Sequence of chain 1.B:
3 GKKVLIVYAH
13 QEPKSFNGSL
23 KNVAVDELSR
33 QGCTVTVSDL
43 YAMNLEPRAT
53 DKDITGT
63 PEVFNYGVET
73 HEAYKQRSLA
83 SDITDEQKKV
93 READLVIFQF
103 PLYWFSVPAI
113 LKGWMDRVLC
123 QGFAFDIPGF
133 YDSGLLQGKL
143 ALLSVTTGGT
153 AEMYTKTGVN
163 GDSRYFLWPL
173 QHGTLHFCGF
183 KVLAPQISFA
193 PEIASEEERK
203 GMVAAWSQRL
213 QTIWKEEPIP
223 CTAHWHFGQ

A protein and the small-molecule ligand that binds it are described below.
Small molecule (SMILES): CC(C)Cn1cnc2c(N)nc3ccccc3c21

Binding-site contacts:
Ligand atom C11 contacts residue 6T01 of chain 1.L at 4.1 Å.
Ligand atom N8 contacts residue 6T01 of chain 1.L at 3.7 Å.
Ligand atom C1 contacts residue ASP28 of chain 1.B at 3.3 Å.
Ligand atom C11 contacts residue ASP28 of chain 1.B at 3.8 Å.
Ligand atom C4 contacts residue ASP28 of chain 1.B at 3.2 Å.
Ligand atom C10 contacts residue ASP28 of chain 1.B at 4.2 Å.
Ligand atom C9 contacts residue 6T01 of chain 1.L at 3.4 Å.
Ligand atom N8 contacts residue ASP28 of chain 1.B at 3.6 Å.
Ligand atom C13 contacts residue 6T01 of chain 1.L at 4.5 Å.
Ligand atom C4 contacts residue 6T01 of chain 1.L at 4.3 Å.
Ligand atom C6 contacts residue SER31 of chain 1.B at 4.1 Å.
Ligand atom C20 contacts residue ASP28 of chain 1.B at 4.5 Å.
Ligand atom C6 contacts residue ASP28 of chain 1.B at 3.7 Å.
Ligand atom N14 contacts residue ASP28 of chain 1.B at 4.3 Å.
Ligand atom N15 contacts residue 6T01 of chain 1.L at 3.4 Å.
Ligand atom C3 contacts residue ASP28 of chain 1.B at 3.6 Å.
Ligand atom C2 contacts residue ASP28 of chain 1.B at 3.8 Å.
Ligand atom N12 contacts residue 6T01 of chain 1.L at 3.8 Å.
Ligand atom C9 contacts residue ASP28 of chain 1.B at 4.4 Å.
Ligand atom C7 contacts residue ASP28 of chain 1.B at 3.7 Å.
Ligand atom C10 contacts residue 6T01 of chain 1.L at 3.5 Å.
Ligand atom C5 contacts residue ASP28 of chain 1.B at 3.3 Å.